Sequence of chain 1.B:
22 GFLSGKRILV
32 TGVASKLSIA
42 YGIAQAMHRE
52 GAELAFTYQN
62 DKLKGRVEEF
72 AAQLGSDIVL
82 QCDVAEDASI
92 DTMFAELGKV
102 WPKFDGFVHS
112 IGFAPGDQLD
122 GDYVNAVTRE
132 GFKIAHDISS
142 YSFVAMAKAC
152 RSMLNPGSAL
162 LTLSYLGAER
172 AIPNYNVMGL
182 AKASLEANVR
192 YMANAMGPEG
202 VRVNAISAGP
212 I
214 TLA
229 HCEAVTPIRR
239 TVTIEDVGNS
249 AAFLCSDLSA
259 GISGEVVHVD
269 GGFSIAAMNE

Binding-site contacts:
Ligand atom O1 contacts residue ALA115 of chain 1.B at 4.1 Å.
Ligand atom C10 contacts residue NAD1 of chain 1.E at 4.0 Å.
Ligand atom C18 contacts residue ILE173 of chain 1.B at 4.0 Å (hydrophobic).
Ligand atom C1 contacts residue LEU120 of chain 1.B at 4.0 Å (hydrophobic).
Ligand atom N1 contacts residue TYR176 of chain 1.B at 3.9 Å.
Ligand atom O1 contacts residue PHE114 of chain 1.B at 3.8 Å.
Ligand atom C8 contacts residue ALA216 of chain 1.B at 3.9 Å (hydrophobic).
Ligand atom O3 contacts residue PRO174 of chain 1.B at 3.9 Å.
Ligand atom C14 contacts residue TYR176 of chain 1.B at 3.6 Å (hydrophobic).
Ligand atom C17 contacts residue TYR166 of chain 1.B at 4.0 Å (hydrophobic).
Ligand atom C15 contacts residue NAD1 of chain 1.E at 3.5 Å.
Ligand atom C5 contacts residue LEU120 of chain 1.B at 3.4 Å (hydrophobic).
Ligand atom C6 contacts residue LEU120 of chain 1.B at 3.3 Å (hydrophobic).
Ligand atom C11 contacts residue NAD1 of chain 1.E at 3.4 Å.
Ligand atom N3 contacts residue ILE173 of chain 1.B at 3.0 Å.
Ligand atom C21 contacts residue ILE173 of chain 1.B at 3.3 Å (hydrophobic).
Ligand atom O2 contacts residue NAD1 of chain 1.E at 2.7 Å (h-bond).
Ligand atom O3 contacts residue ILE173 of chain 1.B at 3.1 Å.
Ligand atom O1 contacts residue GLY113 of chain 1.B at 3.3 Å (h-bond).
Ligand atom N2 contacts residue TYR166 of chain 1.B at 3.8 Å.
Ligand atom N1 contacts residue NAD1 of chain 1.E at 3.0 Å (h-bond).
Ligand atom N2 contacts residue TYR176 of chain 1.B at 3.4 Å.
Ligand atom C3 contacts residue ALA115 of chain 1.B at 3.2 Å (hydrophobic).
Ligand atom C12 contacts residue TYR176 of chain 1.B at 3.5 Å (hydrophobic).
Ligand atom C9 contacts residue ALA216 of chain 1.B at 3.4 Å (hydrophobic).
Ligand atom C2 contacts residue ALA115 of chain 1.B at 3.0 Å (hydrophobic).
Ligand atom C14 contacts residue NAD1 of chain 1.E at 4.1 Å.
Ligand atom C3 contacts residue PHE114 of chain 1.B at 2.9 Å (hydrophobic).
Ligand atom C17 contacts residue TYR176 of chain 1.B at 3.2 Å (hydrophobic).
Ligand atom C23 contacts residue TYR166 of chain 1.B at 3.8 Å (hydrophobic).
Ligand atom C18 contacts residue TYR166 of chain 1.B at 3.9 Å (hydrophobic).
Ligand atom C4 contacts residue ALA115 of chain 1.B at 4.0 Å (hydrophobic).
Ligand atom C9 contacts residue LEU120 of chain 1.B at 3.7 Å (hydrophobic).
Ligand atom C1 contacts residue ALA115 of chain 1.B at 3.6 Å (hydrophobic).
Ligand atom C8 contacts residue LEU120 of chain 1.B at 3.7 Å (hydrophobic).
Ligand atom C13 contacts residue NAD1 of chain 1.E at 3.8 Å.
Ligand atom C19 contacts residue TYR166 of chain 1.B at 3.8 Å (hydrophobic).
Ligand atom C12 contacts residue NAD1 of chain 1.E at 3.9 Å.
Ligand atom C2 contacts residue PHE114 of chain 1.B at 3.1 Å (hydrophobic).
Ligand atom C12 contacts residue MET179 of chain 1.B at 4.1 Å (hydrophobic).

This small molecule binds to this protein.
Small molecule (SMILES): Cc1c(C2CN(C(=O)/C=C/c3cnc4[nH]c(=O)ccc4c3)C2)oc2ccccc12